Binding-site contacts:
Ligand atom C20 contacts residue MET49 of chain 1.A at 3.6 Å (hydrophobic).
Ligand atom C13 contacts residue HIS41 of chain 1.A at 3.6 Å.
Ligand atom C10 contacts residue ASN142 of chain 1.A at 3.9 Å.
Ligand atom C20 contacts residue ARG188 of chain 1.A at 3.8 Å.
Ligand atom C21 contacts residue MET49 of chain 1.A at 3.7 Å (hydrophobic).
Ligand atom C14 contacts residue MET49 of chain 1.A at 3.8 Å (hydrophobic).
Ligand atom C1 contacts residue CYS145 of chain 1.A at 1.7 Å (hydrophobic).
Ligand atom C13 contacts residue MET49 of chain 1.A at 3.8 Å (hydrophobic).
Ligand atom C22 contacts residue HIS164 of chain 1.A at 3.6 Å.
Ligand atom C contacts residue CYS145 of chain 1.A at 2.5 Å (hydrophobic).
Ligand atom C contacts residue GLY143 of chain 1.A at 4.1 Å.
Ligand atom C19 contacts residue GLN189 of chain 1.A at 3.7 Å.
Ligand atom C10 contacts residue GLY143 of chain 1.A at 3.6 Å.
Ligand atom C7 contacts residue THR25 of chain 1.A at 3.8 Å.
Ligand atom N contacts residue CYS145 of chain 1.A at 3.2 Å (h-bond).
Ligand atom N1 contacts residue CYS145 of chain 1.A at 3.2 Å (h-bond).
Ligand atom N1 contacts residue HIS41 of chain 1.A at 3.9 Å.
Ligand atom C8 contacts residue THR26 of chain 1.A at 3.2 Å.
Ligand atom C12 contacts residue HIS41 of chain 1.A at 3.6 Å.
Ligand atom C15 contacts residue THR45 of chain 1.A at 4.1 Å.
Ligand atom C20 contacts residue GLN189 of chain 1.A at 3.7 Å.
Ligand atom C14 contacts residue THR45 of chain 1.A at 3.8 Å.
Ligand atom C4 contacts residue ASN142 of chain 1.A at 3.8 Å.
Ligand atom C1 contacts residue HIS163 of chain 1.A at 3.8 Å.
Ligand atom O contacts residue GLY143 of chain 1.A at 2.9 Å (h-bond).
Ligand atom C22 contacts residue MET165 of chain 1.A at 3.6 Å (hydrophobic).
Ligand atom O contacts residue LEU141 of chain 1.A at 4.1 Å.
Ligand atom C7 contacts residue THR26 of chain 1.A at 3.3 Å.
Ligand atom C1 contacts residue HIS164 of chain 1.A at 3.6 Å.
Ligand atom O contacts residue CYS145 of chain 1.A at 3.2 Å (h-bond).
Ligand atom O contacts residue SER144 of chain 1.A at 3.5 Å (h-bond).
Ligand atom C19 contacts residue MET49 of chain 1.A at 3.8 Å (hydrophobic).
Ligand atom C14 contacts residue CYS44 of chain 1.A at 3.5 Å (hydrophobic).
Ligand atom N1 contacts residue HIS164 of chain 1.A at 3.6 Å (h-bond).
Ligand atom C18 contacts residue MET49 of chain 1.A at 4.0 Å (hydrophobic).
Ligand atom C21 contacts residue MET165 of chain 1.A at 3.6 Å (hydrophobic).
Ligand atom C15 contacts residue SER46 of chain 1.A at 3.8 Å.
Ligand atom C5 contacts residue GLY143 of chain 1.A at 3.9 Å.
Ligand atom C9 contacts residue GLY143 of chain 1.A at 3.9 Å.
Ligand atom O contacts residue ASN142 of chain 1.A at 3.9 Å.

This small molecule binds to this protein.
Small molecule (SMILES): O=C(CCl)N1N=C(c2ccccc2)[C@H](c2ccccc2)[C@@H]1c1ccccc1

Sequence of chain 1.A:
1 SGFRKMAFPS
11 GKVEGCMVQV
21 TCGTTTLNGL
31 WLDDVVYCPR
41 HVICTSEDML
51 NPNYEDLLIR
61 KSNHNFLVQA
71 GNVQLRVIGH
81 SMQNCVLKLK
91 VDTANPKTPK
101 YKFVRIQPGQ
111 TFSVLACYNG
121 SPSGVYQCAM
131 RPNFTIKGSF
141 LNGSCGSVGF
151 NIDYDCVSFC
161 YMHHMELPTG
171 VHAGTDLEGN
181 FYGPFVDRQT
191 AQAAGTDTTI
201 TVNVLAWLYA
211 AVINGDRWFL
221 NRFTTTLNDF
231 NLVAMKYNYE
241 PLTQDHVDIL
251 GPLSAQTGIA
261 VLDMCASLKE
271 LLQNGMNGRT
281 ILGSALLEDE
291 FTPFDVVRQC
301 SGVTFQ